Sequence of chain 1.D:
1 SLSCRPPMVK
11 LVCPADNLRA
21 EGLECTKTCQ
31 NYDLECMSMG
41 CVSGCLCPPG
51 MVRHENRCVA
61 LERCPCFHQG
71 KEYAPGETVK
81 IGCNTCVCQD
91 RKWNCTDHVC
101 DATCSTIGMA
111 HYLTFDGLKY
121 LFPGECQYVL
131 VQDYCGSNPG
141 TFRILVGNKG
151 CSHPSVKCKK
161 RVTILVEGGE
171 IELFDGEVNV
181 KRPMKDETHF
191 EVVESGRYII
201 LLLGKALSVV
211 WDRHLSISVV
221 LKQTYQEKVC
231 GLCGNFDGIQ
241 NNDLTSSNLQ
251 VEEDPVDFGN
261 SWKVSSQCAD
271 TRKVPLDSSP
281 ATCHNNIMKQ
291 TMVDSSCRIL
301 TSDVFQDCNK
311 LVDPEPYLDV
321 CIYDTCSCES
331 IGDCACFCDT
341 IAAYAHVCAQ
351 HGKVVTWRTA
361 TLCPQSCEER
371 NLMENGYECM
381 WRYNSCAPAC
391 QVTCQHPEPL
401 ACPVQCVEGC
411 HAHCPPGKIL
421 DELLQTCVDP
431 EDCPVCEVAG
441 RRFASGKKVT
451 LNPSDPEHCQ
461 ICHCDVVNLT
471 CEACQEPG

Binding-site contacts:
Ligand atom O3 contacts residue ARG382 of chain 1.B at 3.8 Å.
Ligand atom C7 contacts residue ASN384 of chain 1.B at 3.2 Å.
Ligand atom O6 contacts residue ASN384 of chain 1.B at 4.1 Å.
Ligand atom C2 contacts residue ASN384 of chain 1.B at 2.2 Å.
Ligand atom N2 contacts residue ASN384 of chain 1.B at 2.9 Å (h-bond).
Ligand atom C8 contacts residue ASN384 of chain 1.B at 4.5 Å.
Ligand atom O7 contacts residue ASN384 of chain 1.B at 3.0 Å (h-bond).
Ligand atom C5 contacts residue ASN384 of chain 1.B at 3.4 Å.
Ligand atom C7 contacts residue TYR383 of chain 1.B at 4.4 Å (hydrophobic).
Ligand atom C4 contacts residue ASN384 of chain 1.B at 3.9 Å.
Ligand atom C3 contacts residue ASN384 of chain 1.B at 3.5 Å.
Ligand atom O5 contacts residue ASN384 of chain 1.B at 2.1 Å (h-bond).
Ligand atom C1 contacts residue ASN384 of chain 1.B at 1.5 Å.
Ligand atom C4 contacts residue ARG382 of chain 1.B at 4.2 Å.
Ligand atom O7 contacts residue TYR383 of chain 1.B at 3.3 Å (h-bond).
Ligand atom C6 contacts residue ASN384 of chain 1.B at 4.2 Å.
Ligand atom C8 contacts residue LEU372 of chain 1.D at 4.1 Å (hydrophobic).

Sequence of chain 1.B:
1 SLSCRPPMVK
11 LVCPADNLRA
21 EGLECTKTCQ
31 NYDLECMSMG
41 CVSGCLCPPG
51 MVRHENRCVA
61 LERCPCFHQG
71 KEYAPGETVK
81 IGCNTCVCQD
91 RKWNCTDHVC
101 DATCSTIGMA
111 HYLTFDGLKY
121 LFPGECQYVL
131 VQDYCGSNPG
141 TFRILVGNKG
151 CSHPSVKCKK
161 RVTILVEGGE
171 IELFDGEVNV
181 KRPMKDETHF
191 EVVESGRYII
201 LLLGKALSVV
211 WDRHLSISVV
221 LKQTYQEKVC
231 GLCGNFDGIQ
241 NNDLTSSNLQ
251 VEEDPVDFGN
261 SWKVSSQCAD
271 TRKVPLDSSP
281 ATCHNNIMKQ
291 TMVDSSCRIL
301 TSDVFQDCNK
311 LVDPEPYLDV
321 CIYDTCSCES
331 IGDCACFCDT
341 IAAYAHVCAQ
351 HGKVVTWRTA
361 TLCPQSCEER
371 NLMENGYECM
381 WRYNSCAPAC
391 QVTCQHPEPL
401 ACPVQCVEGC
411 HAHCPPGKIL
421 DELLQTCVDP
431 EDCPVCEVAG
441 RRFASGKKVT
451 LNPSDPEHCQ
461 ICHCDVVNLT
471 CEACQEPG

A small-molecule ligand and the protein it binds are described below.
Small molecule (SMILES): CC(=O)N[C@@H]1[C@@H](O)[C@H](O)[C@@H](CO)O[C@H]1O